This small molecule binds to this protein.
Small molecule (SMILES): CC(=O)N[C@@H]1[C@@H](O)[C@H](O)[C@@H](CO)O[C@H]1O

Binding-site contacts:
Ligand atom O5 contacts residue THR111 of chain 1.A at 4.0 Å.
Ligand atom O5 contacts residue ASN55 of chain 1.A at 2.4 Å (h-bond).
Ligand atom C2 contacts residue THR111 of chain 1.A at 4.1 Å.
Ligand atom O7 contacts residue THR111 of chain 1.A at 3.5 Å.
Ligand atom O7 contacts residue ASN55 of chain 1.A at 4.5 Å.
Ligand atom C6 contacts residue GLN112 of chain 1.A at 4.1 Å.
Ligand atom C2 contacts residue ASN55 of chain 1.A at 2.6 Å.
Ligand atom N2 contacts residue ASN55 of chain 1.A at 2.9 Å (h-bond).
Ligand atom C1 contacts residue ASN55 of chain 1.A at 1.5 Å.
Ligand atom C7 contacts residue THR111 of chain 1.A at 3.6 Å.
Ligand atom C3 contacts residue ASN55 of chain 1.A at 4.0 Å.
Ligand atom N2 contacts residue THR111 of chain 1.A at 4.0 Å.
Ligand atom C4 contacts residue ASN55 of chain 1.A at 4.3 Å.
Ligand atom C1 contacts residue THR111 of chain 1.A at 3.0 Å.
Ligand atom C8 contacts residue ASN55 of chain 1.A at 4.1 Å.
Ligand atom C7 contacts residue ASN55 of chain 1.A at 3.8 Å.
Ligand atom C5 contacts residue ASN55 of chain 1.A at 3.7 Å.
Ligand atom C8 contacts residue THR111 of chain 1.A at 3.3 Å.

Sequence of chain 1.A:
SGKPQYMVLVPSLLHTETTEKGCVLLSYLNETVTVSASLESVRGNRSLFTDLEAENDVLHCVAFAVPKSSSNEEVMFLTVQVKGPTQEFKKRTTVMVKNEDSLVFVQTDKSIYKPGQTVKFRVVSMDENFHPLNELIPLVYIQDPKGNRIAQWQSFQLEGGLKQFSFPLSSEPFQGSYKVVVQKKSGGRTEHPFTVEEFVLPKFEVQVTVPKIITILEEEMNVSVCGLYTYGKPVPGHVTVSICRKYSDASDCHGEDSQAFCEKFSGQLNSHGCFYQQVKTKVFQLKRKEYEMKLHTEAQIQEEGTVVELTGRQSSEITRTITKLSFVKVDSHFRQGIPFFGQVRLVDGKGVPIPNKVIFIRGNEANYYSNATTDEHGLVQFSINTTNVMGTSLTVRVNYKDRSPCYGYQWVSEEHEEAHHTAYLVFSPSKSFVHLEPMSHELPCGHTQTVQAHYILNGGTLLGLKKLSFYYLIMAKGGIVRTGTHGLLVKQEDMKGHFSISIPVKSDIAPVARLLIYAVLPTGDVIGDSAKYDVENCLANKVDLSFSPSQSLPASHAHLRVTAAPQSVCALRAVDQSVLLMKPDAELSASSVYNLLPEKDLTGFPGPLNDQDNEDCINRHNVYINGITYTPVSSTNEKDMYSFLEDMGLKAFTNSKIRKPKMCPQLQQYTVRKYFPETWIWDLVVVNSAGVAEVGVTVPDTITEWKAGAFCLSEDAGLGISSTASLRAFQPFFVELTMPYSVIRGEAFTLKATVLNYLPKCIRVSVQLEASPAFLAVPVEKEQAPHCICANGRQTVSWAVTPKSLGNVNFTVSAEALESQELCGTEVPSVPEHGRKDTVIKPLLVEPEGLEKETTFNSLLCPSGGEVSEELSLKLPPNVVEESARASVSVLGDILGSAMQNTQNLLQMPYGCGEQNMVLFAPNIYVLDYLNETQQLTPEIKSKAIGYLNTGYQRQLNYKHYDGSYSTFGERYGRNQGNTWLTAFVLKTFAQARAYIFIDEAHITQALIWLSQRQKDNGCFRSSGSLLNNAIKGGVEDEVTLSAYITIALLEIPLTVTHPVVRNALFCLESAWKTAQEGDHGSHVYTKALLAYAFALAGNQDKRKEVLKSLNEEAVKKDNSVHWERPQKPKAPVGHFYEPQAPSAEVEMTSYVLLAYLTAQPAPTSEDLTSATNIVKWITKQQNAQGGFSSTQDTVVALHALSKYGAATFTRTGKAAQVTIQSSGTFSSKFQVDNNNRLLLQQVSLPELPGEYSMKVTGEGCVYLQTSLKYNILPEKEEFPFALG